This protein binds this small molecule.
Small molecule (SMILES): N[C@@H](CCC(=O)O)C(=O)O

Binding-site contacts:
Ligand atom C contacts residue TYR61 of chain 2.B at 3.6 Å (hydrophobic).
Ligand atom OXT contacts residue PRO89 of chain 2.B at 3.8 Å.
Ligand atom N contacts residue THR91 of chain 2.B at 2.9 Å (h-bond).
Ligand atom C contacts residue SER142 of chain 2.B at 3.4 Å.
Ligand atom OE2 contacts residue GLU193 of chain 2.B at 3.7 Å.
Ligand atom CG contacts residue GLU193 of chain 2.B at 3.5 Å.
Ligand atom N contacts residue TYR220 of chain 2.B at 3.7 Å.
Ligand atom C contacts residue THR91 of chain 2.B at 3.6 Å.
Ligand atom N contacts residue SER142 of chain 2.B at 4.1 Å.
Ligand atom OE1 contacts residue SER142 of chain 2.B at 3.4 Å (h-bond).
Ligand atom CD contacts residue LEU138 of chain 2.B at 4.0 Å (hydrophobic).
Ligand atom CA contacts residue THR91 of chain 2.B at 3.4 Å.
Ligand atom OE1 contacts residue LEU138 of chain 2.B at 4.1 Å.
Ligand atom OXT contacts residue TYR61 of chain 2.B at 3.5 Å.
Ligand atom O contacts residue SER142 of chain 2.B at 2.9 Å (h-bond).
Ligand atom CB contacts residue LEU138 of chain 2.B at 4.1 Å (hydrophobic).
Ligand atom OE2 contacts residue THR143 of chain 2.B at 2.6 Å (h-bond).
Ligand atom CA contacts residue TYR61 of chain 2.B at 4.0 Å (hydrophobic).
Ligand atom OXT contacts residue LEU90 of chain 2.B at 3.6 Å.
Ligand atom OXT contacts residue ARG96 of chain 2.B at 2.8 Å (salt-bridge).
Ligand atom CA contacts residue SER142 of chain 2.B at 3.3 Å.
Ligand atom N contacts residue GLU193 of chain 2.B at 2.7 Å (salt-bridge).
Ligand atom OE1 contacts residue THR143 of chain 2.B at 3.2 Å (h-bond).
Ligand atom CA contacts residue GLU193 of chain 2.B at 3.4 Å.
Ligand atom O contacts residue GLY141 of chain 2.B at 3.3 Å.
Ligand atom OXT contacts residue SER142 of chain 2.B at 4.0 Å.
Ligand atom C contacts residue ARG96 of chain 2.B at 3.5 Å.
Ligand atom CD contacts residue THR143 of chain 2.B at 3.3 Å.
Ligand atom N contacts residue TYR61 of chain 2.B at 4.0 Å.
Ligand atom CG contacts residue LEU138 of chain 2.B at 3.8 Å (hydrophobic).
Ligand atom CB contacts residue GLU193 of chain 2.B at 4.0 Å.
Ligand atom CB contacts residue TYR61 of chain 2.B at 3.6 Å (hydrophobic).
Ligand atom CD contacts residue GLU193 of chain 2.B at 3.9 Å.
Ligand atom OXT contacts residue THR91 of chain 2.B at 2.9 Å (h-bond).
Ligand atom O contacts residue ARG96 of chain 2.B at 2.8 Å (salt-bridge).
Ligand atom CA contacts residue PRO89 of chain 2.B at 4.1 Å (hydrophobic).
Ligand atom OE1 contacts residue GLY141 of chain 2.B at 3.8 Å.
Ligand atom N contacts residue PRO89 of chain 2.B at 2.9 Å (h-bond).
Ligand atom CG contacts residue TYR61 of chain 2.B at 4.3 Å (hydrophobic).
Ligand atom O contacts residue TYR61 of chain 2.B at 3.4 Å.

Sequence of chain 2.B:
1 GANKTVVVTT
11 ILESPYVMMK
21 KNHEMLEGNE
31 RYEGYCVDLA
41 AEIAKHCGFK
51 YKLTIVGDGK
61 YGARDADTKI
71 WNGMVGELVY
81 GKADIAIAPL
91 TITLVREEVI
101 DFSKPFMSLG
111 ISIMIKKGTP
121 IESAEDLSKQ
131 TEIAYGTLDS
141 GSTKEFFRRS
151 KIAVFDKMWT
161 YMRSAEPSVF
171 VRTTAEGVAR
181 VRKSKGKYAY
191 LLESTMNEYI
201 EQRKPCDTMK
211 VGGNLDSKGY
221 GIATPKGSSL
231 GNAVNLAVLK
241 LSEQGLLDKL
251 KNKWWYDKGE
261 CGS